Binding-site contacts:
Ligand atom O4' contacts residue ALA25 of chain 1.D at 3.8 Å.
Ligand atom C1' contacts residue HIS67 of chain 1.D at 4.2 Å.
Ligand atom O3' contacts residue LEU141 of chain 1.D at 4.5 Å.
Ligand atom C4' contacts residue THR29 of chain 1.D at 4.2 Å.
Ligand atom O4' contacts residue VAL39 of chain 1.D at 4.1 Å.
Ligand atom C2' contacts residue LEU141 of chain 1.D at 3.6 Å (hydrophobic).
Ligand atom O4' contacts residue ASP26 of chain 1.D at 2.5 Å (salt-bridge).
Ligand atom C2 contacts residue LEU54 of chain 1.D at 3.8 Å (hydrophobic).
Ligand atom C3 contacts residue LEU141 of chain 1.D at 4.3 Å (hydrophobic).
Ligand atom C2' contacts residue TYR81 of chain 1.D at 4.2 Å (hydrophobic).
Ligand atom C1 contacts residue LYS137 of chain 1.D at 4.0 Å.
Ligand atom C1' contacts residue THR29 of chain 1.D at 4.3 Å.
Ligand atom C5' contacts residue VAL39 of chain 1.D at 3.9 Å (hydrophobic).
Ligand atom C4' contacts residue HIS67 of chain 1.D at 4.5 Å.
Ligand atom C5' contacts residue THR29 of chain 1.D at 3.1 Å.
Ligand atom C4' contacts residue ASP26 of chain 1.D at 3.8 Å.
Ligand atom C3' contacts residue LEU141 of chain 1.D at 4.0 Å (hydrophobic).
Ligand atom C3' contacts residue HIS67 of chain 1.D at 3.9 Å.
Ligand atom C5' contacts residue LEU54 of chain 1.D at 4.0 Å (hydrophobic).
Ligand atom C1' contacts residue LEU54 of chain 1.D at 4.1 Å (hydrophobic).
Ligand atom C1' contacts residue LEU141 of chain 1.D at 3.9 Å (hydrophobic).
Ligand atom O2 contacts residue ILE56 of chain 1.D at 4.2 Å.
Ligand atom C2' contacts residue HIS67 of chain 1.D at 3.7 Å.
Ligand atom O3' contacts residue MET22 of chain 1.D at 4.1 Å.
Ligand atom C5' contacts residue ASP26 of chain 1.D at 4.5 Å.
Ligand atom C5' contacts residue ALA25 of chain 1.D at 4.1 Å (hydrophobic).
Ligand atom O2 contacts residue LYS137 of chain 1.D at 3.5 Å.
Ligand atom O3' contacts residue TYR79 of chain 1.D at 4.3 Å.
Ligand atom C4' contacts residue ALA25 of chain 1.D at 4.1 Å (hydrophobic).
Ligand atom O1 contacts residue LYS137 of chain 1.D at 3.5 Å.
Ligand atom C2 contacts residue VAL36 of chain 1.D at 4.3 Å (hydrophobic).
Ligand atom O2 contacts residue VAL36 of chain 1.D at 4.2 Å.
Ligand atom O3' contacts residue HIS67 of chain 1.D at 4.1 Å.
Ligand atom C6' contacts residue LEU54 of chain 1.D at 3.6 Å (hydrophobic).
Ligand atom O2 contacts residue ILE65 of chain 1.D at 4.5 Å.
Ligand atom C3 contacts residue LEU54 of chain 1.D at 4.4 Å (hydrophobic).
Ligand atom O3' contacts residue TYR81 of chain 1.D at 4.2 Å.
Ligand atom O4' contacts residue LYS52 of chain 1.D at 4.2 Å.
Ligand atom C1 contacts residue VAL36 of chain 1.D at 4.4 Å (hydrophobic).
Ligand atom C6' contacts residue THR29 of chain 1.D at 3.3 Å.

Sequence of chain 1.D:
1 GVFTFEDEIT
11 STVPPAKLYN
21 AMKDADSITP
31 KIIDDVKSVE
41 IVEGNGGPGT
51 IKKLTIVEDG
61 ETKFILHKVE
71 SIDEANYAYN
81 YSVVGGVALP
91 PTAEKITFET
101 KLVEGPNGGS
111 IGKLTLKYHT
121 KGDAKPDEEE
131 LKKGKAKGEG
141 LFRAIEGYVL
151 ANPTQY

A small-molecule ligand and the protein it binds are described below.
Small molecule (SMILES): O=C(O)/C=C/c1ccc(O)c(O)c1